Sequence of chain 1.D:
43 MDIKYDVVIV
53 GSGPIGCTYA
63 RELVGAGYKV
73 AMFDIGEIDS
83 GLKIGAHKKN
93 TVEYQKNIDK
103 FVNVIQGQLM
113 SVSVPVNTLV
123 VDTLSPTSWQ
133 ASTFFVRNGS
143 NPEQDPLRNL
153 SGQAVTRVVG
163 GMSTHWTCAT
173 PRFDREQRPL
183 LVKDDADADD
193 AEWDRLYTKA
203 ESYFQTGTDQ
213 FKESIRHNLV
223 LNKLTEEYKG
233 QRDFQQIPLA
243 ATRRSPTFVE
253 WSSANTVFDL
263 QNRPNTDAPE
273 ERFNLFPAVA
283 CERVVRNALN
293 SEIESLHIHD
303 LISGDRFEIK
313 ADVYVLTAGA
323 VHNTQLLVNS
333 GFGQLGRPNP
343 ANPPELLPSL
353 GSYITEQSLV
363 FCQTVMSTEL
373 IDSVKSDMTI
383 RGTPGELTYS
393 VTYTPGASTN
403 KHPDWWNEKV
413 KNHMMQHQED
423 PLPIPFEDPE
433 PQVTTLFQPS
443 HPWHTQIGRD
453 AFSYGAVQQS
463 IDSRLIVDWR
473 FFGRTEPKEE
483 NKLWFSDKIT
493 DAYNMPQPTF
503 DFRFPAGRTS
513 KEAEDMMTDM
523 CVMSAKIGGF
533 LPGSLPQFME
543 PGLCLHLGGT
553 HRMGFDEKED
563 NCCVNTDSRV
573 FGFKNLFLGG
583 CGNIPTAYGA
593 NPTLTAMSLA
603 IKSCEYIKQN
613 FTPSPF

Binding-site contacts:
Ligand atom F3 contacts residue FDA1 of chain 1.O at 3.4 Å.
Ligand atom O4 contacts residue THR169 of chain 1.D at 2.6 Å (h-bond).
Ligand atom O1 contacts residue HIS548 of chain 1.D at 3.2 Å (h-bond).
Ligand atom O6 contacts residue LEU361 of chain 1.D at 4.2 Å.
Ligand atom C5 contacts residue ASP452 of chain 1.D at 4.1 Å.
Ligand atom O6 contacts residue TYR456 of chain 1.D at 2.6 Å (h-bond).
Ligand atom C1 contacts residue HIS548 of chain 1.D at 3.5 Å.
Ligand atom C5 contacts residue PHE474 of chain 1.D at 4.2 Å (hydrophobic).
Ligand atom F3 contacts residue THR169 of chain 1.D at 3.5 Å.
Ligand atom O2 contacts residue FDA1 of chain 1.O at 2.9 Å.
Ligand atom C4 contacts residue GLN448 of chain 1.D at 4.0 Å.
Ligand atom C3 contacts residue GLN448 of chain 1.D at 3.7 Å.
Ligand atom C1 contacts residue FDA1 of chain 1.O at 3.6 Å.
Ligand atom C2 contacts residue FDA1 of chain 1.O at 3.0 Å.
Ligand atom C4 contacts residue PHE474 of chain 1.D at 4.0 Å (hydrophobic).
Ligand atom O6 contacts residue PHE454 of chain 1.D at 3.6 Å.
Ligand atom C6 contacts residue ASP452 of chain 1.D at 3.9 Å.
Ligand atom F3 contacts residue GLN448 of chain 1.D at 2.8 Å.
Ligand atom O4 contacts residue ASP452 of chain 1.D at 2.6 Å (salt-bridge).
Ligand atom C6 contacts residue ARG472 of chain 1.D at 4.0 Å.
Ligand atom C6 contacts residue TYR456 of chain 1.D at 3.2 Å (hydrophobic).
Ligand atom F3 contacts residue ASP452 of chain 1.D at 4.2 Å.
Ligand atom C6 contacts residue PHE454 of chain 1.D at 4.0 Å (hydrophobic).
Ligand atom C3 contacts residue ASN593 of chain 1.D at 3.7 Å.
Ligand atom O2 contacts residue ASN593 of chain 1.D at 2.8 Å (h-bond).
Ligand atom C1 contacts residue CYS546 of chain 1.D at 3.2 Å (hydrophobic).
Ligand atom O1 contacts residue FDA1 of chain 1.O at 3.2 Å.
Ligand atom C4 contacts residue ASP452 of chain 1.D at 3.1 Å.
Ligand atom O5 contacts residue FDA1 of chain 1.O at 3.8 Å.
Ligand atom F3 contacts residue ASN593 of chain 1.D at 3.4 Å.
Ligand atom C3 contacts residue PHE474 of chain 1.D at 3.9 Å (hydrophobic).
Ligand atom O1 contacts residue CYS546 of chain 1.D at 2.6 Å (h-bond).
Ligand atom C2 contacts residue ASN593 of chain 1.D at 3.8 Å.
Ligand atom C2 contacts residue HIS548 of chain 1.D at 3.5 Å.
Ligand atom C3 contacts residue FDA1 of chain 1.O at 4.0 Å.
Ligand atom O5 contacts residue CYS546 of chain 1.D at 3.7 Å.
Ligand atom C4 contacts residue THR169 of chain 1.D at 3.9 Å.
Ligand atom C3 contacts residue THR169 of chain 1.D at 4.2 Å.
Ligand atom O4 contacts residue FDA1 of chain 1.O at 4.1 Å.
Ligand atom O2 contacts residue HIS548 of chain 1.D at 2.6 Å (h-bond).

A small-molecule ligand and the protein it binds are described below.
Small molecule (SMILES): OC[C@H]1O[C@@H](O)[C@H](O)[C@@H](F)[C@H]1O